Sequence of chain 1.C:
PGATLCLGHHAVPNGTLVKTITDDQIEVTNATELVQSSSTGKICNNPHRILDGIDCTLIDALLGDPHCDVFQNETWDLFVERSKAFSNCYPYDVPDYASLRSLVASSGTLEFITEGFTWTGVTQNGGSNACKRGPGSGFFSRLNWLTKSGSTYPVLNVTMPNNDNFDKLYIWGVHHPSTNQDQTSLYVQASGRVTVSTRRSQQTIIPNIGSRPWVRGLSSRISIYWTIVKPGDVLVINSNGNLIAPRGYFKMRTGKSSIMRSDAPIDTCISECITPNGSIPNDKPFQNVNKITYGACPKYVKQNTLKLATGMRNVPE

Binding-site contacts:
Ligand atom O5 contacts residue ASN32 of chain 1.C at 2.4 Å (h-bond).
Ligand atom C1 contacts residue ASN32 of chain 1.C at 1.4 Å.
Ligand atom O7 contacts residue THR31 of chain 1.C at 4.5 Å.
Ligand atom C6 contacts residue ASN32 of chain 1.C at 3.7 Å.
Ligand atom C5 contacts residue ASN32 of chain 1.C at 3.5 Å.
Ligand atom C8 contacts residue ASN32 of chain 1.C at 4.3 Å.
Ligand atom C2 contacts residue ASN32 of chain 1.C at 2.4 Å.
Ligand atom C8 contacts residue THR31 of chain 1.C at 4.4 Å.
Ligand atom O7 contacts residue ASN32 of chain 1.C at 3.3 Å (h-bond).
Ligand atom C7 contacts residue ASN32 of chain 1.C at 3.3 Å.
Ligand atom C4 contacts residue ASN32 of chain 1.C at 4.2 Å.
Ligand atom N2 contacts residue ASN32 of chain 1.C at 2.9 Å (h-bond).
Ligand atom C3 contacts residue ASN32 of chain 1.C at 3.7 Å.

A small-molecule ligand and the protein it binds are described below.
Small molecule (SMILES): CC(=O)N[C@@H]1[C@@H](O)[C@H](O)[C@@H](CO)O[C@H]1O